Sequence of chain 2.A:
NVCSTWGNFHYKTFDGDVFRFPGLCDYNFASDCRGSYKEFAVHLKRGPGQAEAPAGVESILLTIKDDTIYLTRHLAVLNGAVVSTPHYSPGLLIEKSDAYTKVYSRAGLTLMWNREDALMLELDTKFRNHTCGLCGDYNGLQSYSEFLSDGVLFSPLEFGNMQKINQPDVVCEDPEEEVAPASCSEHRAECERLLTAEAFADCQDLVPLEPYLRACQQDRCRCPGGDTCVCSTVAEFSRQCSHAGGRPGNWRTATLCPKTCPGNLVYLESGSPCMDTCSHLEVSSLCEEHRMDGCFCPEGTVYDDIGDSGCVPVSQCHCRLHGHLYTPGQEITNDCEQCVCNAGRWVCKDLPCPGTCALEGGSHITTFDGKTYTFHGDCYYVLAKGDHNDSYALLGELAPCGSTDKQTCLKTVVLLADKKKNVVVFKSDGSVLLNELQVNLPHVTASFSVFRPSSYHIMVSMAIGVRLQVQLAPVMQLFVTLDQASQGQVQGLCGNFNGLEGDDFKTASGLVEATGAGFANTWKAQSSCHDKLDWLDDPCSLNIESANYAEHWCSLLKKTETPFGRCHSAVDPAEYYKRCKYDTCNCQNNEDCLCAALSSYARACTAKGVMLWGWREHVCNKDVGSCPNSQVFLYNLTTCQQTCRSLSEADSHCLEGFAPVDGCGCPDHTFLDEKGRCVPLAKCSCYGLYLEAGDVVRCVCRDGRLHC

A small-molecule ligand and the protein it binds are described below.
Small molecule (SMILES): CC(=O)N[C@@H]1[C@@H](O)[C@H](O)[C@@H](CO)O[C@H]1O

Binding-site contacts:
Ligand atom C1 contacts residue ASN143 of chain 2.A at 1.4 Å.
Ligand atom C7 contacts residue ASN143 of chain 2.A at 3.9 Å.
Ligand atom C4 contacts residue ASN143 of chain 2.A at 3.0 Å.
Ligand atom N2 contacts residue ASN153 of chain 2.A at 4.3 Å.
Ligand atom O4 contacts residue ASN143 of chain 2.A at 4.2 Å.
Ligand atom O6 contacts residue ARG142 of chain 2.A at 3.8 Å.
Ligand atom O6 contacts residue ASN143 of chain 2.A at 2.7 Å (h-bond).
Ligand atom C3 contacts residue ASN143 of chain 2.A at 3.3 Å.
Ligand atom O4 contacts residue ARG142 of chain 2.A at 3.1 Å.
Ligand atom O7 contacts residue ASN143 of chain 2.A at 3.5 Å (h-bond).
Ligand atom O4 contacts residue ASN153 of chain 2.A at 3.9 Å.
Ligand atom C4 contacts residue ARG142 of chain 2.A at 3.9 Å.
Ligand atom C5 contacts residue ASN143 of chain 2.A at 3.1 Å.
Ligand atom C5 contacts residue ARG142 of chain 2.A at 4.2 Å.
Ligand atom O7 contacts residue ASN153 of chain 2.A at 3.8 Å.
Ligand atom C3 contacts residue ASN153 of chain 2.A at 3.4 Å.
Ligand atom C4 contacts residue ASN153 of chain 2.A at 3.8 Å.
Ligand atom C6 contacts residue ASN143 of chain 2.A at 3.0 Å.
Ligand atom C2 contacts residue ASN153 of chain 2.A at 3.8 Å.
Ligand atom C6 contacts residue ARG142 of chain 2.A at 3.4 Å.
Ligand atom N2 contacts residue ASN143 of chain 2.A at 3.5 Å (h-bond).
Ligand atom O3 contacts residue ASN153 of chain 2.A at 2.1 Å (h-bond).
Ligand atom C2 contacts residue ASN143 of chain 2.A at 2.5 Å.
Ligand atom O5 contacts residue ASN143 of chain 2.A at 2.4 Å (h-bond).
Ligand atom C7 contacts residue ASN153 of chain 2.A at 4.3 Å.
Ligand atom O3 contacts residue ASN143 of chain 2.A at 3.8 Å.
Ligand atom O3 contacts residue GLY154 of chain 2.A at 4.4 Å.